A protein and the small-molecule ligand that binds it are described below.
Small molecule (SMILES): CN(Cc1cnc2nc(N)nc(N)c2n1)c1ccc(C(=O)N[C@@H](CCC(=O)O)C(=O)O)cc1

Sequence of chain 1.D:
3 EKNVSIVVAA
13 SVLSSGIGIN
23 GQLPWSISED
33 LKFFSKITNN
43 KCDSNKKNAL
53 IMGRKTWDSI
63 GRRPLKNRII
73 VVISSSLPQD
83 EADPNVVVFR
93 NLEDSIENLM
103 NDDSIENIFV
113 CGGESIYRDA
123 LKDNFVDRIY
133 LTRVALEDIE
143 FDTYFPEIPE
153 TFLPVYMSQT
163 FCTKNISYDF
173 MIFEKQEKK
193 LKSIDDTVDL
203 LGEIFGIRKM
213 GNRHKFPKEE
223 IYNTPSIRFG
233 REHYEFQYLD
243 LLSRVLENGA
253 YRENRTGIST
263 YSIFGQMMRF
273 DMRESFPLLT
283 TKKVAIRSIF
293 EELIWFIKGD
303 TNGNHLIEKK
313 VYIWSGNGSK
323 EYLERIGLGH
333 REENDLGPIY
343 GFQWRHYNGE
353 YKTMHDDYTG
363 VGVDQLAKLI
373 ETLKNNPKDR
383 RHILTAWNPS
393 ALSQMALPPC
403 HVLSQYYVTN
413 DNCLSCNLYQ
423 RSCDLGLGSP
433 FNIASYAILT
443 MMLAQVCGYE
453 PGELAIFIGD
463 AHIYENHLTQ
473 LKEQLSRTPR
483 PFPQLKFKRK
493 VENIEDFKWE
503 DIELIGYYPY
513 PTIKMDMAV

Binding-site contacts:
Ligand atom C4 contacts residue NDP1 of chain 1.R at 3.3 Å.
Ligand atom NA4 contacts residue VAL9 of chain 1.D at 2.7 Å (h-bond).
Ligand atom N1 contacts residue NDP1 of chain 1.R at 3.5 Å (h-bond).
Ligand atom N3 contacts residue VAL9 of chain 1.D at 3.2 Å (h-bond).
Ligand atom C2 contacts residue ALA11 of chain 1.D at 3.4 Å (hydrophobic).
Ligand atom N3 contacts residue NDP1 of chain 1.R at 3.6 Å (h-bond).
Ligand atom C2 contacts residue NDP1 of chain 1.R at 3.6 Å.
Ligand atom OE1 contacts residue LYS34 of chain 1.D at 3.2 Å (salt-bridge).
Ligand atom CB contacts residue SER37 of chain 1.D at 3.7 Å.
Ligand atom N3 contacts residue PHE36 of chain 1.D at 3.7 Å.
Ligand atom N3 contacts residue ALA11 of chain 1.D at 3.8 Å.
Ligand atom N1 contacts residue ASP32 of chain 1.D at 3.1 Å (salt-bridge).
Ligand atom CB contacts residue LEU33 of chain 1.D at 3.6 Å (hydrophobic).
Ligand atom C4 contacts residue VAL9 of chain 1.D at 3.3 Å (hydrophobic).
Ligand atom NA2 contacts residue THR134 of chain 1.D at 3.4 Å (h-bond).
Ligand atom NA2 contacts residue VAL10 of chain 1.D at 3.2 Å.
Ligand atom NA4 contacts residue CYS113 of chain 1.D at 3.7 Å.
Ligand atom C4 contacts residue PHE36 of chain 1.D at 3.4 Å (hydrophobic).
Ligand atom C4A contacts residue NDP1 of chain 1.R at 3.1 Å.
Ligand atom C8A contacts residue NDP1 of chain 1.R at 3.2 Å.
Ligand atom CT contacts residue ARG70 of chain 1.D at 3.3 Å.
Ligand atom CM contacts residue ILE62 of chain 1.D at 3.7 Å (hydrophobic).
Ligand atom N1 contacts residue ALA11 of chain 1.D at 3.4 Å.
Ligand atom C6 contacts residue NDP1 of chain 1.R at 3.7 Å.
Ligand atom C7 contacts residue LEU25 of chain 1.D at 3.5 Å (hydrophobic).
Ligand atom N10 contacts residue ILE62 of chain 1.D at 3.6 Å.
Ligand atom NA2 contacts residue ALA11 of chain 1.D at 3.3 Å.
Ligand atom O2 contacts residue ARG70 of chain 1.D at 2.9 Å (salt-bridge).
Ligand atom C16 contacts residue PHE36 of chain 1.D at 3.8 Å (hydrophobic).
Ligand atom N3 contacts residue VAL10 of chain 1.D at 3.4 Å.
Ligand atom C14 contacts residue ILE62 of chain 1.D at 3.5 Å (hydrophobic).
Ligand atom C2 contacts residue VAL10 of chain 1.D at 3.6 Å (hydrophobic).
Ligand atom O2 contacts residue SER37 of chain 1.D at 3.1 Å (h-bond).
Ligand atom O1 contacts residue LEU67 of chain 1.D at 3.5 Å.
Ligand atom OE2 contacts residue LEU33 of chain 1.D at 3.8 Å.
Ligand atom N5 contacts residue NDP1 of chain 1.R at 3.4 Å.
Ligand atom NA4 contacts residue PHE36 of chain 1.D at 3.2 Å.
Ligand atom O1 contacts residue ARG70 of chain 1.D at 2.8 Å (salt-bridge).
Ligand atom CT contacts residue SER37 of chain 1.D at 3.6 Å.
Ligand atom NA2 contacts residue ASP32 of chain 1.D at 3.3 Å (salt-bridge).